This small molecule binds to this protein.
Small molecule (SMILES): CC(=O)N[C@@H]1[C@@H](O)[C@H](O)[C@@H](CO)O[C@H]1O

Binding-site contacts:
Ligand atom C7 contacts residue ILE308 of chain 1.A at 3.8 Å (hydrophobic).
Ligand atom C2 contacts residue GLU309 of chain 1.A at 3.9 Å.
Ligand atom O5 contacts residue GLU309 of chain 1.A at 3.1 Å (salt-bridge).
Ligand atom N2 contacts residue ASN225 of chain 1.A at 2.9 Å (h-bond).
Ligand atom C5 contacts residue GLU309 of chain 1.A at 4.1 Å.
Ligand atom C3 contacts residue SER227 of chain 1.A at 4.1 Å.
Ligand atom C7 contacts residue ASN225 of chain 1.A at 3.5 Å.
Ligand atom C8 contacts residue ILE308 of chain 1.A at 4.2 Å (hydrophobic).
Ligand atom O3 contacts residue GLU309 of chain 1.A at 4.4 Å.
Ligand atom C2 contacts residue ASN225 of chain 1.A at 2.5 Å.
Ligand atom C1 contacts residue GLU309 of chain 1.A at 3.6 Å.
Ligand atom C4 contacts residue LEU228 of chain 1.A at 4.0 Å (hydrophobic).
Ligand atom C7 contacts residue GLU309 of chain 1.A at 4.0 Å.
Ligand atom O3 contacts residue LEU228 of chain 1.A at 3.5 Å (h-bond).
Ligand atom O5 contacts residue ASN225 of chain 1.A at 2.4 Å (h-bond).
Ligand atom O7 contacts residue GLU309 of chain 1.A at 3.0 Å (salt-bridge).
Ligand atom N2 contacts residue ILE308 of chain 1.A at 4.3 Å.
Ligand atom C6 contacts residue GLU309 of chain 1.A at 4.3 Å.
Ligand atom C7 contacts residue SER227 of chain 1.A at 3.5 Å.
Ligand atom C2 contacts residue SER227 of chain 1.A at 3.8 Å.
Ligand atom C8 contacts residue LEU228 of chain 1.A at 4.3 Å (hydrophobic).
Ligand atom O7 contacts residue ASN225 of chain 1.A at 3.7 Å.
Ligand atom N2 contacts residue SER227 of chain 1.A at 2.8 Å (h-bond).
Ligand atom N2 contacts residue LEU228 of chain 1.A at 4.0 Å.
Ligand atom C8 contacts residue ASN225 of chain 1.A at 3.8 Å.
Ligand atom O3 contacts residue ILE308 of chain 1.A at 3.5 Å.
Ligand atom O7 contacts residue SER307 of chain 1.A at 4.2 Å.
Ligand atom C5 contacts residue LEU228 of chain 1.A at 4.4 Å (hydrophobic).
Ligand atom C8 contacts residue SER230 of chain 1.A at 3.4 Å.
Ligand atom C8 contacts residue VAL231 of chain 1.A at 3.8 Å (hydrophobic).
Ligand atom C3 contacts residue LEU228 of chain 1.A at 3.8 Å (hydrophobic).
Ligand atom C3 contacts residue ASN225 of chain 1.A at 3.8 Å.
Ligand atom C8 contacts residue SER227 of chain 1.A at 3.3 Å.
Ligand atom C4 contacts residue ASN225 of chain 1.A at 4.2 Å.
Ligand atom C1 contacts residue ASN225 of chain 1.A at 1.4 Å.
Ligand atom C5 contacts residue ASN225 of chain 1.A at 3.6 Å.
Ligand atom O4 contacts residue LEU228 of chain 1.A at 3.2 Å.
Ligand atom O6 contacts residue GLU309 of chain 1.A at 3.4 Å (salt-bridge).
Ligand atom C1 contacts residue SER227 of chain 1.A at 4.0 Å.
Ligand atom O7 contacts residue ILE308 of chain 1.A at 3.5 Å.

Sequence of chain 1.A:
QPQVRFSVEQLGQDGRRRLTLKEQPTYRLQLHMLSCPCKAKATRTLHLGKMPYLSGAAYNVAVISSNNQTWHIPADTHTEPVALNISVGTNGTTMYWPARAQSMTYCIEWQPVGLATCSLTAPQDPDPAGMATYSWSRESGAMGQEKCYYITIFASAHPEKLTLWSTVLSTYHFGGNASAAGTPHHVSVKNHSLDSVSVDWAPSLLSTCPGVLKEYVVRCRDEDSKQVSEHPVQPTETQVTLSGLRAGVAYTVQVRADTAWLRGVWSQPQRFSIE